Sequence of chain 1.A:
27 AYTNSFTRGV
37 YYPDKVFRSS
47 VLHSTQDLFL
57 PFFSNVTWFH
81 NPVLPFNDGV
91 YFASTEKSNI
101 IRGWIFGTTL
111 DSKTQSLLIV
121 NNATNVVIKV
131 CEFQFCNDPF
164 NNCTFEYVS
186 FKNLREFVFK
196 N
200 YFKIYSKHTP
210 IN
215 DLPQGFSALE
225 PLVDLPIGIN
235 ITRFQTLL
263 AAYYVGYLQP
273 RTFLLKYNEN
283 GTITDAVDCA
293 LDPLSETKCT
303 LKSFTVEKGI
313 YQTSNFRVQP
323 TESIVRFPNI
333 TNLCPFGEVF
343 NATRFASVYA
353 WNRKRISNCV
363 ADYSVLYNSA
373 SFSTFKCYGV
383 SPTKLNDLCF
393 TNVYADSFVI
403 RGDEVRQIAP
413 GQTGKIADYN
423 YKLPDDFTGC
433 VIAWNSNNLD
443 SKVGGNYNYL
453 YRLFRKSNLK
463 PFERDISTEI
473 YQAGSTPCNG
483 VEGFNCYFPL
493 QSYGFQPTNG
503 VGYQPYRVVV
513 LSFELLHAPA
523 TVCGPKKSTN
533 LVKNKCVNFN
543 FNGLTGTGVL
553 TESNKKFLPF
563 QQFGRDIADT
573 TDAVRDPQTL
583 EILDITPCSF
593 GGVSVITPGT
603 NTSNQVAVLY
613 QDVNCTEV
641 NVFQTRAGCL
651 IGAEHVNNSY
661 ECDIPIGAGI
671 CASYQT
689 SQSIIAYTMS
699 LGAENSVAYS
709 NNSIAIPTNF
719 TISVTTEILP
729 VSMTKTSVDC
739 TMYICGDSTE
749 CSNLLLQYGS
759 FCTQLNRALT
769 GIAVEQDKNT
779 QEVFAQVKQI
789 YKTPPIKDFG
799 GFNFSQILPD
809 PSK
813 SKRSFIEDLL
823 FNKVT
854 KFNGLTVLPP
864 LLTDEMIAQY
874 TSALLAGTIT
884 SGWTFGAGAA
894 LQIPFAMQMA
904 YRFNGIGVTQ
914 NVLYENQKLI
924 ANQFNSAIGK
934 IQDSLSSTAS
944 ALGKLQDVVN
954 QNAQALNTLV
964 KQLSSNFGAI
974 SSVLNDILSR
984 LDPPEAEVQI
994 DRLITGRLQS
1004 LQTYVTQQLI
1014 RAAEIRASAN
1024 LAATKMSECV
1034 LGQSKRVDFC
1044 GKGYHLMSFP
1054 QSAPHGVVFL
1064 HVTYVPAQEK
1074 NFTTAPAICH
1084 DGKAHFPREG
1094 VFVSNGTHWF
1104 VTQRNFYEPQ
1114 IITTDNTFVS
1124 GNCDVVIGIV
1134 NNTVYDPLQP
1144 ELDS

A small-molecule ligand and the protein it binds are described below.
Small molecule (SMILES): CC(=O)N[C@@H]1[C@@H](O)[C@H](O)[C@@H](CO)O[C@H]1O

Binding-site contacts:
Ligand atom C3 contacts residue ASN234 of chain 1.A at 3.7 Å.
Ligand atom O7 contacts residue ASN234 of chain 1.A at 3.0 Å (h-bond).
Ligand atom C5 contacts residue ASN234 of chain 1.A at 3.6 Å.
Ligand atom C2 contacts residue ASN234 of chain 1.A at 2.4 Å.
Ligand atom C8 contacts residue ASN234 of chain 1.A at 3.7 Å.
Ligand atom C7 contacts residue ASN234 of chain 1.A at 3.1 Å.
Ligand atom C4 contacts residue ASN234 of chain 1.A at 4.2 Å.
Ligand atom O5 contacts residue ASN234 of chain 1.A at 2.3 Å (h-bond).
Ligand atom C1 contacts residue ASN234 of chain 1.A at 1.4 Å.
Ligand atom N2 contacts residue ASN234 of chain 1.A at 2.8 Å (h-bond).